Sequence of chain 1.C:
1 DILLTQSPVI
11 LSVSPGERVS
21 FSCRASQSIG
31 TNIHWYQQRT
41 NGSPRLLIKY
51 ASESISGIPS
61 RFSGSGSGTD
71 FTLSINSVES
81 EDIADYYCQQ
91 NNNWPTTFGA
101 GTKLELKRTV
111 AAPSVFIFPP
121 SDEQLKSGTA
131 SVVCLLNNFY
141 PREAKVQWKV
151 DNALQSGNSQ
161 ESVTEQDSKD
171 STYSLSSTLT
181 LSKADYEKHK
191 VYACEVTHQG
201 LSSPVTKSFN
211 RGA

Binding-site contacts:
Ligand atom CD contacts residue ILE92 of chain 1.D at 3.5 Å (hydrophobic).
Ligand atom NH2 contacts residue ALA84 of chain 1.C at 3.3 Å.
Ligand atom CA contacts residue ASP85 of chain 1.C at 3.3 Å.
Ligand atom CA contacts residue ASN41 of chain 1.C at 3.6 Å.
Ligand atom O contacts residue ASN41 of chain 1.C at 3.3 Å (h-bond).
Ligand atom SG contacts residue ILE10 of chain 1.C at 3.5 Å.
Ligand atom CD contacts residue GLY42 of chain 1.C at 3.2 Å.
Ligand atom CE1 contacts residue GLN39 of chain 1.D at 3.2 Å.
Ligand atom NE contacts residue ILE92 of chain 1.D at 3.4 Å.
Ligand atom CZ contacts residue GLN111 of chain 1.D at 3.3 Å.
Ligand atom NH2 contacts residue GLN111 of chain 1.D at 2.9 Å (h-bond).
Ligand atom NH2 contacts residue ASP85 of chain 1.C at 2.9 Å (salt-bridge).
Ligand atom CD2 contacts residue TYR87 of chain 1.C at 3.5 Å (hydrophobic).
Ligand atom NE2 contacts residue THR90 of chain 1.D at 3.6 Å.
Ligand atom NH1 contacts residue GLU165 of chain 1.C at 3.6 Å.
Ligand atom O contacts residue GLN38 of chain 1.C at 3.5 Å.
Ligand atom CB contacts residue GLU154 of chain 1.D at 3.2 Å.
Ligand atom OE1 contacts residue PRO41 of chain 1.D at 3.2 Å.
Ligand atom O contacts residue ASN41 of chain 1.C at 2.8 Å (h-bond).
Ligand atom NH1 contacts residue GLN111 of chain 1.D at 2.9 Å (h-bond).
Ligand atom CE2 contacts residue GLN39 of chain 1.D at 3.5 Å.
Ligand atom NH2 contacts residue LYS103 of chain 1.C at 3.5 Å (salt-bridge).
Ligand atom C contacts residue ASP85 of chain 1.C at 3.5 Å.
Ligand atom N contacts residue ASP85 of chain 1.C at 2.8 Å (salt-bridge).
Ligand atom NE contacts residue ASP85 of chain 1.C at 2.9 Å (salt-bridge).
Ligand atom NH1 contacts residue THR40 of chain 1.C at 3.1 Å (h-bond).
Ligand atom CD1 contacts residue GLN39 of chain 1.D at 3.6 Å.
Ligand atom CD contacts residue THR40 of chain 1.C at 3.5 Å.
Ligand atom CZ contacts residue ILE92 of chain 1.D at 3.4 Å (hydrophobic).
Ligand atom O contacts residue LYS103 of chain 1.C at 3.3 Å (salt-bridge).
Ligand atom CG contacts residue ASP85 of chain 1.C at 3.5 Å.
Ligand atom O contacts residue PRO41 of chain 1.D at 3.4 Å.
Ligand atom CG contacts residue ILE92 of chain 1.D at 3.5 Å (hydrophobic).
Ligand atom CG contacts residue THR40 of chain 1.C at 3.6 Å.
Ligand atom OG contacts residue GLU154 of chain 1.D at 2.2 Å (salt-bridge).
Ligand atom CB contacts residue ILE10 of chain 1.C at 3.5 Å (hydrophobic).
Ligand atom CG contacts residue TYR87 of chain 1.C at 3.6 Å (hydrophobic).
Ligand atom CZ contacts residue GLN39 of chain 1.D at 3.4 Å.
Ligand atom NH1 contacts residue GLY42 of chain 1.C at 3.4 Å (h-bond).
Ligand atom NH1 contacts residue SER43 of chain 1.C at 3.6 Å (h-bond).

The small molecule below binds the protein below.
Small molecule (SMILES): CC(C)C[C@@H]1NC(=O)[C@H](CCCN=C(N)N)NC(=O)[C@H](CCCN=C(N)N)NC(=O)[C@H]([C@@H](C)O)NC(=O)[C@H](CO)NC(=O)[C@H](CCC(N)=O)NC(=O)[C@H](CC(=O)O)NC(=O)[C@H](Cc2ccccc2)NC(=O)[C@H](CCC(N)=O)NC(=O)[C@@H](N)CSSC[C@@H](C(=O)O)NC(=O)[C@H](CCCCN)NC1=O

Sequence of chain 1.D:
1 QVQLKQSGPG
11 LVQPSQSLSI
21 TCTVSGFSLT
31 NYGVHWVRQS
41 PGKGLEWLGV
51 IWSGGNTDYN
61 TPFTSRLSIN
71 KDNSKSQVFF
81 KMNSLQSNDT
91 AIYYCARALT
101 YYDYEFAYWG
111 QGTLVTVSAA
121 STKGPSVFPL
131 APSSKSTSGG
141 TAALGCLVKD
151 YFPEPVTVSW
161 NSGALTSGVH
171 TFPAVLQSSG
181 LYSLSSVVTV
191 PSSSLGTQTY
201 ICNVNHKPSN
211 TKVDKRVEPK